Binding-site contacts:
Ligand atom O1 contacts residue GLY215 of chain 1.B at 3.2 Å (h-bond).
Ligand atom C39 contacts residue SER189 of chain 1.A at 3.5 Å.
Ligand atom N5 contacts residue SER189 of chain 1.A at 2.9 Å (h-bond).
Ligand atom C15 contacts residue TRP214 of chain 1.B at 3.6 Å (hydrophobic).
Ligand atom C27 contacts residue GLY215 of chain 1.A at 3.0 Å.
Ligand atom C15 contacts residue GLY217 of chain 1.B at 3.5 Å.
Ligand atom C37 contacts residue GLY217 of chain 1.A at 3.5 Å.
Ligand atom C5 contacts residue GLY215 of chain 1.B at 3.2 Å.
Ligand atom N4 contacts residue GLY215 of chain 1.A at 3.4 Å (h-bond).
Ligand atom O1 contacts residue GLU216 of chain 1.B at 3.4 Å.
Ligand atom C15 contacts residue GLY215 of chain 1.B at 3.5 Å.
Ligand atom C42 contacts residue SER189 of chain 1.A at 3.5 Å.
Ligand atom N2 contacts residue ASP188 of chain 1.B at 3.0 Å (salt-bridge).
Ligand atom N5 contacts residue GLY217 of chain 1.A at 3.1 Å (h-bond).
Ligand atom C42 contacts residue TRP214 of chain 1.A at 3.4 Å (hydrophobic).
Ligand atom O4 contacts residue GLY217 of chain 1.A at 3.1 Å (h-bond).
Ligand atom O7 contacts residue GLN87 of chain 1.A at 2.9 Å (h-bond).
Ligand atom N5 contacts residue ASP188 of chain 1.A at 2.8 Å (salt-bridge).
Ligand atom C33 contacts residue GLN191 of chain 1.A at 3.6 Å.
Ligand atom C16 contacts residue TRP214 of chain 1.B at 3.6 Å (hydrophobic).
Ligand atom N2 contacts residue GLY217 of chain 1.B at 3.0 Å (h-bond).
Ligand atom C8 contacts residue GLY215 of chain 1.B at 3.1 Å.
Ligand atom C10 contacts residue GLY215 of chain 1.B at 3.4 Å.
Ligand atom C20 contacts residue TRP214 of chain 1.B at 3.4 Å (hydrophobic).
Ligand atom C6 contacts residue GLY215 of chain 1.B at 3.5 Å.
Ligand atom C3 contacts residue GLN87 of chain 1.B at 3.4 Å.
Ligand atom C34 contacts residue GLY215 of chain 1.A at 3.5 Å.
Ligand atom N2 contacts residue SER189 of chain 1.B at 2.8 Å (h-bond).
Ligand atom C18 contacts residue SER194 of chain 1.B at 3.4 Å.
Ligand atom C37 contacts residue GLY215 of chain 1.A at 3.6 Å.
Ligand atom N1 contacts residue GLY215 of chain 1.B at 3.3 Å (h-bond).
Ligand atom C28 contacts residue GLY215 of chain 1.A at 3.3 Å.
Ligand atom C18 contacts residue CYS190 of chain 1.B at 3.6 Å (hydrophobic).
Ligand atom C20 contacts residue SER189 of chain 1.B at 3.6 Å.
Ligand atom C30 contacts residue GLY215 of chain 1.A at 3.1 Å.
Ligand atom O4 contacts residue GLY215 of chain 1.A at 3.4 Å (h-bond).
Ligand atom C40 contacts residue SER194 of chain 1.A at 3.6 Å.
Ligand atom C25 contacts residue GLN87 of chain 1.A at 3.5 Å.
Ligand atom C49 contacts residue GLN87 of chain 1.A at 3.5 Å.
Ligand atom O1 contacts residue GLY217 of chain 1.B at 3.0 Å (h-bond).

Sequence of chain 1.B:
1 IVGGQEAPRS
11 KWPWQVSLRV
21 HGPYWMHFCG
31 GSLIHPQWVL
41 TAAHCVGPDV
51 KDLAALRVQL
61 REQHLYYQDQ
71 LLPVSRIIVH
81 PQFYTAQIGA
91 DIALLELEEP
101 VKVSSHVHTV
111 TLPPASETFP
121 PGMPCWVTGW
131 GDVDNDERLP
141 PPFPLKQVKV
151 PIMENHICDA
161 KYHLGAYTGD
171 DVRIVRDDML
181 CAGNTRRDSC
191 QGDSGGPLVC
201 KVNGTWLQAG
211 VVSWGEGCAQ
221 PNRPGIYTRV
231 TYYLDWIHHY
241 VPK

Sequence of chain 1.A:
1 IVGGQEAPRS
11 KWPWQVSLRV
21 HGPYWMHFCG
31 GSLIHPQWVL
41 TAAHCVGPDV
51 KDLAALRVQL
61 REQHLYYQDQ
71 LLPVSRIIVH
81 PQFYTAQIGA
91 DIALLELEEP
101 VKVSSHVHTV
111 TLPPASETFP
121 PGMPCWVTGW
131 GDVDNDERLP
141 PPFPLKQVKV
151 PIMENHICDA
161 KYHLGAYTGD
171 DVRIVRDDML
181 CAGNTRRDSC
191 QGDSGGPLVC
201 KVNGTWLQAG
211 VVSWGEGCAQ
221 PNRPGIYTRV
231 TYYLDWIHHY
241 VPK

This small molecule binds to this protein.
Small molecule (SMILES): NCc1cccc(C2CCN(C(=O)c3cccc(NC(=O)[C@@]4(C5(O)CCC5)OC5(CCC5)[C@](O)(C(=O)Nc5cccc(C(=O)N6CCC(c7cccc(CN)c7)CC6)c5)O4)c3)CC2)c1